Sequence of chain 1.A:
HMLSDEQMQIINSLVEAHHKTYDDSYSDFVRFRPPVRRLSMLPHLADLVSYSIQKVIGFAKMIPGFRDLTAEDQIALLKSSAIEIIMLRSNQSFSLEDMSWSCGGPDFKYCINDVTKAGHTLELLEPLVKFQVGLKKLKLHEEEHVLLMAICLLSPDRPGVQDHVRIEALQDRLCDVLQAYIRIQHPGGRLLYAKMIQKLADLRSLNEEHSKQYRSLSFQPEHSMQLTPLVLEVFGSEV

Binding-site contacts:
Ligand atom O33 contacts residue SER150 of chain 1.A at 3.4 Å.
Ligand atom C17 contacts residue VAL175 of chain 1.A at 3.6 Å (hydrophobic).
Ligand atom O9 contacts residue HIS270 of chain 1.A at 2.9 Å (h-bond).
Ligand atom C21 contacts residue ILE146 of chain 1.A at 3.4 Å (hydrophobic).
Ligand atom C28 contacts residue ILE146 of chain 1.A at 3.7 Å (hydrophobic).
Ligand atom C24 contacts residue SER150 of chain 1.A at 3.5 Å.
Ligand atom C32 contacts residue TYR22 of chain 1.A at 3.6 Å (hydrophobic).
Ligand atom C26 contacts residue SER150 of chain 1.A at 3.8 Å.
Ligand atom O33 contacts residue SER153 of chain 1.A at 2.8 Å (h-bond).
Ligand atom C10 contacts residue HIS270 of chain 1.A at 3.8 Å.
Ligand atom C10 contacts residue HIS180 of chain 1.A at 3.9 Å.
Ligand atom C32 contacts residue CYS163 of chain 1.A at 3.8 Å (hydrophobic).
Ligand atom C12 contacts residue LEU102 of chain 1.A at 3.8 Å (hydrophobic).
Ligand atom C32 contacts residue SER153 of chain 1.A at 3.6 Å.
Ligand atom C6 contacts residue TYR170 of chain 1.A at 3.8 Å (hydrophobic).
Ligand atom C29 contacts residue SER112 of chain 1.A at 3.9 Å.
Ligand atom C34 contacts residue CYS163 of chain 1.A at 3.4 Å (hydrophobic).
Ligand atom C7 contacts residue TRP161 of chain 1.A at 3.6 Å (hydrophobic).
Ligand atom C27 contacts residue SER112 of chain 1.A at 3.9 Å.
Ligand atom C11 contacts residue PHE295 of chain 1.A at 3.8 Å (hydrophobic).
Ligand atom C12 contacts residue LEU277 of chain 1.A at 3.8 Å (hydrophobic).
Ligand atom C11 contacts residue VAL291 of chain 1.A at 3.9 Å (hydrophobic).
Ligand atom C31 contacts residue TYR22 of chain 1.A at 3.9 Å (hydrophobic).
Ligand atom O33 contacts residue TYR22 of chain 1.A at 2.8 Å (h-bond).
Ligand atom C27 contacts residue SER150 of chain 1.A at 3.9 Å.
Ligand atom O9 contacts residue HIS180 of chain 1.A at 2.8 Å (h-bond).
Ligand atom O30 contacts residue ARG149 of chain 1.A at 2.9 Å (salt-bridge).
Ligand atom C22 contacts residue ILE146 of chain 1.A at 3.6 Å (hydrophobic).
Ligand atom O30 contacts residue SER112 of chain 1.A at 2.8 Å (h-bond).
Ligand atom C25 contacts residue TRP161 of chain 1.A at 3.8 Å (hydrophobic).
Ligand atom C32 contacts residue TYR26 of chain 1.A at 3.7 Å (hydrophobic).
Ligand atom O9 contacts residue TYR274 of chain 1.A at 3.8 Å.
Ligand atom C16 contacts residue HIS180 of chain 1.A at 3.9 Å.
Ligand atom C13 contacts residue VAL109 of chain 1.A at 3.8 Å (hydrophobic).
Ligand atom C25 contacts residue SER150 of chain 1.A at 3.6 Å.
Ligand atom C21 contacts residue MET147 of chain 1.A at 3.7 Å (hydrophobic).
Ligand atom C11 contacts residue TYR274 of chain 1.A at 3.6 Å (hydrophobic).
Ligand atom C34 contacts residue SER153 of chain 1.A at 3.6 Å.
Ligand atom C28 contacts residue SER112 of chain 1.A at 3.4 Å.
Ligand atom C14 contacts residue HIS180 of chain 1.A at 3.9 Å.

The protein below binds the small molecule below.
Small molecule (SMILES): C=C1/C(=C\C=C(/CC)c2cccc(CCCCCC(C)(C)O)c2)C[C@@H](O)C[C@@H]1O